Sequence of chain 1.K:
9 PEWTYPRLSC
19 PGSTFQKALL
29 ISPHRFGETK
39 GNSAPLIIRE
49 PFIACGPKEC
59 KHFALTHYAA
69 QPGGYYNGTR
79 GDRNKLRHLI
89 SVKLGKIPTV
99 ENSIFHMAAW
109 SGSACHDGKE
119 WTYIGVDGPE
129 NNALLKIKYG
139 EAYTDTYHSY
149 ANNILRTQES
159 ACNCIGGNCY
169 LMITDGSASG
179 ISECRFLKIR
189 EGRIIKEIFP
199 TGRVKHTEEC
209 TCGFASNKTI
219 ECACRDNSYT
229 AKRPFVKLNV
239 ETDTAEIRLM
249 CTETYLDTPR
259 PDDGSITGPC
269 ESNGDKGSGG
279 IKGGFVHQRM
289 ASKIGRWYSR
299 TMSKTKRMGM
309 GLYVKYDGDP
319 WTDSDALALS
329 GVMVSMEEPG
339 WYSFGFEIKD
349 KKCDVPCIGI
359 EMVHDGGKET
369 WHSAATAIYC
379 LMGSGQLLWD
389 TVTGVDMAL

Binding-site contacts:
Ligand atom N2 contacts residue ASN215 of chain 1.K at 2.8 Å (h-bond).
Ligand atom C1 contacts residue PRO14 of chain 1.K at 4.2 Å (hydrophobic).
Ligand atom O5 contacts residue TYR13 of chain 1.K at 4.3 Å.
Ligand atom C4 contacts residue ASN215 of chain 1.K at 4.3 Å.
Ligand atom O5 contacts residue ASN215 of chain 1.K at 2.4 Å (h-bond).
Ligand atom C8 contacts residue PRO14 of chain 1.K at 3.4 Å (hydrophobic).
Ligand atom C8 contacts residue LEU16 of chain 1.K at 4.0 Å (hydrophobic).
Ligand atom C2 contacts residue PRO14 of chain 1.K at 4.0 Å (hydrophobic).
Ligand atom C7 contacts residue ARG15 of chain 1.K at 4.5 Å.
Ligand atom C3 contacts residue PRO14 of chain 1.K at 4.5 Å (hydrophobic).
Ligand atom O6 contacts residue TYR13 of chain 1.K at 4.4 Å.
Ligand atom O7 contacts residue LEU16 of chain 1.K at 4.3 Å.
Ligand atom C2 contacts residue ASN215 of chain 1.K at 2.4 Å.
Ligand atom O7 contacts residue ASN215 of chain 1.K at 4.2 Å.
Ligand atom C8 contacts residue ARG15 of chain 1.K at 3.9 Å.
Ligand atom C5 contacts residue ASN215 of chain 1.K at 3.7 Å.
Ligand atom N2 contacts residue PRO14 of chain 1.K at 3.0 Å (h-bond).
Ligand atom C3 contacts residue ASN215 of chain 1.K at 3.8 Å.
Ligand atom C7 contacts residue PRO14 of chain 1.K at 3.7 Å (hydrophobic).
Ligand atom C1 contacts residue ASN215 of chain 1.K at 1.5 Å.
Ligand atom N2 contacts residue ARG15 of chain 1.K at 4.4 Å.
Ligand atom C7 contacts residue ASN215 of chain 1.K at 3.7 Å.
Ligand atom C1 contacts residue TYR13 of chain 1.K at 4.3 Å (hydrophobic).

This protein binds this small molecule.
Small molecule (SMILES): CC(=O)N[C@@H]1[C@@H](O)[C@H](O)[C@@H](CO)O[C@H]1O